A small-molecule ligand and the protein it binds are described below.
Small molecule (SMILES): NC(=O)Nc1ccccc1

Sequence of chain 2.B:
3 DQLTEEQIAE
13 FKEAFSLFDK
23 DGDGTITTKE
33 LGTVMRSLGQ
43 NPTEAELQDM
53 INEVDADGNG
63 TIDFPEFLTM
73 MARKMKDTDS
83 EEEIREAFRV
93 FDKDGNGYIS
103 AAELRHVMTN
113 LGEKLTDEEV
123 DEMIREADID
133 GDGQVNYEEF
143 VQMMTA

Sequence of chain 2.A:
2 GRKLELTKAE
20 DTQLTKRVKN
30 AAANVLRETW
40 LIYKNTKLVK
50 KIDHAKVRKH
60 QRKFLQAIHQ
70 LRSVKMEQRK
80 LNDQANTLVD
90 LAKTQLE

Binding-site contacts:
Ligand atom C2 contacts residue MET52 of chain 2.B at 4.1 Å (hydrophobic).
Ligand atom N1 contacts residue VAL56 of chain 2.B at 4.1 Å.
Ligand atom C5 contacts residue LEU33 of chain 2.B at 3.8 Å (hydrophobic).
Ligand atom C1 contacts residue ALA84 of chain 2.A at 3.9 Å (hydrophobic).
Ligand atom C7 contacts residue PHE20 of chain 2.B at 4.1 Å (hydrophobic).
Ligand atom C6 contacts residue PHE20 of chain 2.B at 4.2 Å (hydrophobic).
Ligand atom C4 contacts residue LEU33 of chain 2.B at 3.9 Å (hydrophobic).
Ligand atom N2 contacts residue GLU55 of chain 2.B at 4.0 Å.
Ligand atom N2 contacts residue VAL56 of chain 2.B at 3.7 Å.
Ligand atom C3 contacts residue LEU87 of chain 2.A at 3.5 Å (hydrophobic).
Ligand atom C4 contacts residue ILE64 of chain 2.B at 2.9 Å (hydrophobic).
Ligand atom C2 contacts residue ILE64 of chain 2.B at 4.0 Å (hydrophobic).
Ligand atom C6 contacts residue LEU87 of chain 2.A at 3.6 Å (hydrophobic).
Ligand atom C7 contacts residue ILE28 of chain 2.B at 4.0 Å (hydrophobic).
Ligand atom O1 contacts residue VAL88 of chain 2.A at 4.5 Å.
Ligand atom C3 contacts residue MET72 of chain 2.B at 3.9 Å (hydrophobic).
Ligand atom N1 contacts residue ILE64 of chain 2.B at 4.2 Å.
Ligand atom O1 contacts residue VAL56 of chain 2.B at 4.3 Å.
Ligand atom N2 contacts residue ALA84 of chain 2.A at 3.8 Å.
Ligand atom C7 contacts residue PHE69 of chain 2.B at 3.6 Å (hydrophobic).
Ligand atom C1 contacts residue MET52 of chain 2.B at 3.6 Å (hydrophobic).
Ligand atom N1 contacts residue MET52 of chain 2.B at 3.1 Å (h-bond).
Ligand atom C2 contacts residue LEU87 of chain 2.A at 3.8 Å (hydrophobic).
Ligand atom C5 contacts residue ILE64 of chain 2.B at 3.4 Å (hydrophobic).
Ligand atom C1 contacts residue VAL56 of chain 2.B at 3.9 Å (hydrophobic).
Ligand atom C7 contacts residue LEU33 of chain 2.B at 4.2 Å (hydrophobic).
Ligand atom C6 contacts residue PHE69 of chain 2.B at 3.7 Å (hydrophobic).
Ligand atom O1 contacts residue MET72 of chain 2.B at 4.1 Å.
Ligand atom N2 contacts residue MET52 of chain 2.B at 3.1 Å (h-bond).
Ligand atom C4 contacts residue LEU87 of chain 2.A at 4.3 Å (hydrophobic).
Ligand atom C6 contacts residue MET72 of chain 2.B at 4.0 Å (hydrophobic).
Ligand atom C5 contacts residue ILE28 of chain 2.B at 3.8 Å (hydrophobic).
Ligand atom C4 contacts residue MET52 of chain 2.B at 4.2 Å (hydrophobic).
Ligand atom O1 contacts residue ALA84 of chain 2.A at 3.6 Å.
Ligand atom N1 contacts residue LEU87 of chain 2.A at 4.2 Å.
Ligand atom C5 contacts residue PHE69 of chain 2.B at 4.3 Å (hydrophobic).